Binding-site contacts:
Ligand atom N2 contacts residue PHE114 of chain 1.O at 4.3 Å.
Ligand atom O6 contacts residue GLU113 of chain 1.O at 3.0 Å (salt-bridge).
Ligand atom C6 contacts residue GLU113 of chain 1.O at 3.2 Å.
Ligand atom C1 contacts residue GLU113 of chain 1.O at 4.5 Å.
Ligand atom C5 contacts residue ILE115 of chain 1.O at 4.0 Å (hydrophobic).
Ligand atom C1 contacts residue PHE114 of chain 1.O at 3.5 Å (hydrophobic).
Ligand atom O7 contacts residue ASN75 of chain 1.O at 3.5 Å (h-bond).
Ligand atom N2 contacts residue ASN75 of chain 1.O at 2.8 Å (h-bond).
Ligand atom C5 contacts residue PHE114 of chain 1.O at 3.9 Å (hydrophobic).
Ligand atom O4 contacts residue ILE115 of chain 1.O at 4.2 Å.
Ligand atom C3 contacts residue ASN75 of chain 1.O at 3.7 Å.
Ligand atom O5 contacts residue PHE114 of chain 1.O at 4.0 Å.
Ligand atom C3 contacts residue PHE114 of chain 1.O at 4.0 Å (hydrophobic).
Ligand atom C5 contacts residue GLU113 of chain 1.O at 4.2 Å.
Ligand atom C4 contacts residue ASN75 of chain 1.O at 4.1 Å.
Ligand atom O5 contacts residue GLU113 of chain 1.O at 3.7 Å.
Ligand atom C2 contacts residue PHE114 of chain 1.O at 4.1 Å (hydrophobic).
Ligand atom C7 contacts residue ASN75 of chain 1.O at 3.3 Å.
Ligand atom C8 contacts residue ASN75 of chain 1.O at 4.4 Å.
Ligand atom C1 contacts residue ASN75 of chain 1.O at 1.4 Å.
Ligand atom C6 contacts residue ILE115 of chain 1.O at 3.8 Å (hydrophobic).
Ligand atom C5 contacts residue ASN75 of chain 1.O at 3.7 Å.
Ligand atom O5 contacts residue ASN75 of chain 1.O at 2.4 Å (h-bond).
Ligand atom C2 contacts residue ASN75 of chain 1.O at 2.3 Å.

Sequence of chain 1.O:
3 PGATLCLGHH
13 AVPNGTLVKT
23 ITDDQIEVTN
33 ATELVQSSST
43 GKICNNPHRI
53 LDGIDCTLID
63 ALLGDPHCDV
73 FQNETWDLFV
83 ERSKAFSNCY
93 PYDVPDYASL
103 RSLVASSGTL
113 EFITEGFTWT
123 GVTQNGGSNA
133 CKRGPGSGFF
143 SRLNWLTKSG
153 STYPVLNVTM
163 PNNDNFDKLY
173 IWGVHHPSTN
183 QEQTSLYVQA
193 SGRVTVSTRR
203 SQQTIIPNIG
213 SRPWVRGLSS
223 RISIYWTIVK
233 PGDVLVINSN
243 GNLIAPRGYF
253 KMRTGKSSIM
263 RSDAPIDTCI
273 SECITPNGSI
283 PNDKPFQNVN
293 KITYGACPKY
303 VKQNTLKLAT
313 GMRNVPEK

The small molecule below binds the protein below.
Small molecule (SMILES): CC(=O)N[C@@H]1[C@@H](O)[C@H](O)[C@@H](CO)O[C@H]1O